Binding-site contacts:
Ligand atom O5 contacts residue THR155 of chain 24.A at 3.9 Å.
Ligand atom C2 contacts residue ASN153 of chain 24.A at 2.5 Å.
Ligand atom N2 contacts residue HIS149 of chain 24.A at 4.2 Å.
Ligand atom C7 contacts residue ASN153 of chain 24.A at 4.1 Å.
Ligand atom C5 contacts residue HIS158 of chain 24.A at 4.0 Å.
Ligand atom C5 contacts residue GLY156 of chain 24.A at 4.1 Å.
Ligand atom C1 contacts residue HIS158 of chain 24.A at 4.2 Å.
Ligand atom O5 contacts residue HIS149 of chain 24.A at 3.6 Å (h-bond).
Ligand atom C4 contacts residue ASN153 of chain 24.A at 4.2 Å.
Ligand atom C1 contacts residue HIS149 of chain 24.A at 3.6 Å.
Ligand atom C8 contacts residue GLY102 of chain 10.A at 3.5 Å.
Ligand atom C5 contacts residue HIS149 of chain 24.A at 4.2 Å.
Ligand atom O6 contacts residue HIS158 of chain 24.A at 3.5 Å.
Ligand atom N2 contacts residue ASN153 of chain 24.A at 3.1 Å (h-bond).
Ligand atom C6 contacts residue GLY156 of chain 24.A at 3.8 Å.
Ligand atom C3 contacts residue ASN153 of chain 24.A at 3.9 Å.
Ligand atom C8 contacts residue ASN153 of chain 24.A at 4.5 Å.
Ligand atom O5 contacts residue GLY156 of chain 24.A at 4.1 Å.
Ligand atom C2 contacts residue HIS149 of chain 24.A at 3.4 Å.
Ligand atom C7 contacts residue HIS149 of chain 24.A at 4.3 Å.
Ligand atom C1 contacts residue ASN153 of chain 24.A at 1.4 Å.
Ligand atom C1 contacts residue THR155 of chain 24.A at 3.9 Å.
Ligand atom O7 contacts residue HIS149 of chain 24.A at 3.3 Å.
Ligand atom O5 contacts residue ASN153 of chain 24.A at 2.3 Å (h-bond).
Ligand atom C6 contacts residue HIS158 of chain 24.A at 3.6 Å.
Ligand atom C4 contacts residue HIS149 of chain 24.A at 3.7 Å.
Ligand atom O5 contacts residue HIS158 of chain 24.A at 3.2 Å.
Ligand atom O3 contacts residue HIS149 of chain 24.A at 4.2 Å.
Ligand atom C5 contacts residue ASN153 of chain 24.A at 3.6 Å.
Ligand atom O6 contacts residue HIS149 of chain 24.A at 3.5 Å.
Ligand atom C3 contacts residue HIS149 of chain 24.A at 4.3 Å.

Sequence of chain 24.A:
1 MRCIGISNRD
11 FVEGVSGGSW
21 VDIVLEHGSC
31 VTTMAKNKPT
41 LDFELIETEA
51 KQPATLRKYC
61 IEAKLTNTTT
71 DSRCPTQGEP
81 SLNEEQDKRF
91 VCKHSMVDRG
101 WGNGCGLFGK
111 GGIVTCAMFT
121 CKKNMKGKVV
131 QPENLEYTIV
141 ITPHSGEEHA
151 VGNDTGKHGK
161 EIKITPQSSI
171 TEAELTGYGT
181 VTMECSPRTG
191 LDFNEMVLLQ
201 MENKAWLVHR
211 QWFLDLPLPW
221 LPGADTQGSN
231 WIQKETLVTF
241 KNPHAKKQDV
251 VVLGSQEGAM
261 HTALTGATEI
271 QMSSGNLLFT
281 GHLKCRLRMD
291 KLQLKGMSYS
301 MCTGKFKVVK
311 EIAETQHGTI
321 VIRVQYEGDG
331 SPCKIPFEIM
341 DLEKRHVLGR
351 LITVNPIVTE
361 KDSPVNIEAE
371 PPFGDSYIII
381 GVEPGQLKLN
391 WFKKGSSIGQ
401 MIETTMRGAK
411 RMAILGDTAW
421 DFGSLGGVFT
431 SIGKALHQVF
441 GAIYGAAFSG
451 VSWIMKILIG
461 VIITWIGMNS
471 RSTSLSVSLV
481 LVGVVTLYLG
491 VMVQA

Sequence of chain 10.A:
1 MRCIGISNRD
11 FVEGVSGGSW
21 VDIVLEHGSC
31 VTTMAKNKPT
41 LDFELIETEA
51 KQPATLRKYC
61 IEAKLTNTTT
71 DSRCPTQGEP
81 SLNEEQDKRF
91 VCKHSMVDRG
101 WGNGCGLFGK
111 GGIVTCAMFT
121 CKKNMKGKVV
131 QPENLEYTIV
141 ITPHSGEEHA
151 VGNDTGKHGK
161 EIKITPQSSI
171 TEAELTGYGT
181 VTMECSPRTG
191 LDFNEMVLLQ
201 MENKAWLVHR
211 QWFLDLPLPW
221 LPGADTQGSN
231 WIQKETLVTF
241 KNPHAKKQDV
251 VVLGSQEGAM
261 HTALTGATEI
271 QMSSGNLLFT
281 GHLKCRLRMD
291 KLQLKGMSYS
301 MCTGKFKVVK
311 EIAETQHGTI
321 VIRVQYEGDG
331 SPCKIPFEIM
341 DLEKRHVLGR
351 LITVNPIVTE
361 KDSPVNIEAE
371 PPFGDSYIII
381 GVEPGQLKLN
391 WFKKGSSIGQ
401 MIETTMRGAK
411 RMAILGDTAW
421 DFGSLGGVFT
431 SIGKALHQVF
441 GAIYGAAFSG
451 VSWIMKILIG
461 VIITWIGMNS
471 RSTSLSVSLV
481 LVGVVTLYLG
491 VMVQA

A small-molecule ligand and the protein it binds are described below.
Small molecule (SMILES): CC(=O)N[C@H]1[C@H](O[C@H]2[C@H](O)[C@@H](NC(C)=O)CO[C@@H]2CO)O[C@H](CO)[C@@H](O)[C@@H]1O